Sequence of chain 1.D:
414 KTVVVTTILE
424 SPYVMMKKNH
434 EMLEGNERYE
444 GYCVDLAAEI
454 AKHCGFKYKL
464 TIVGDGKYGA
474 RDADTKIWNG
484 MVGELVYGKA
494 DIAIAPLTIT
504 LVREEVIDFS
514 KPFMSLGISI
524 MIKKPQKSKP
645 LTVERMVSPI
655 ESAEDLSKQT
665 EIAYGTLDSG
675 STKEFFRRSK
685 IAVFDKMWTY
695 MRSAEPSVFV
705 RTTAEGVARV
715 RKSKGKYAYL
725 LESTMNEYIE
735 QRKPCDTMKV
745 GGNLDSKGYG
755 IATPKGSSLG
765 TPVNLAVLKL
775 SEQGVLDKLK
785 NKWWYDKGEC

Binding-site contacts:
Ligand atom CB contacts residue SER675 of chain 1.D at 3.4 Å.
Ligand atom CG contacts residue THR676 of chain 1.D at 3.9 Å.
Ligand atom CA contacts residue THR501 of chain 1.D at 3.9 Å.
Ligand atom O contacts residue SER675 of chain 1.D at 2.8 Å (h-bond).
Ligand atom CG contacts residue SER675 of chain 1.D at 3.9 Å.
Ligand atom OXT contacts residue PRO499 of chain 1.D at 3.7 Å.
Ligand atom C contacts residue SER675 of chain 1.D at 3.5 Å.
Ligand atom CB contacts residue LEU671 of chain 1.D at 4.0 Å (hydrophobic).
Ligand atom O contacts residue TYR471 of chain 1.D at 3.7 Å.
Ligand atom OXT contacts residue TYR471 of chain 1.D at 3.6 Å.
Ligand atom CG contacts residue LEU671 of chain 1.D at 3.7 Å (hydrophobic).
Ligand atom OXT contacts residue ARG506 of chain 1.D at 3.3 Å (salt-bridge).
Ligand atom OE1 contacts residue MET729 of chain 1.D at 3.4 Å.
Ligand atom N contacts residue TYR471 of chain 1.D at 3.4 Å.
Ligand atom CA contacts residue TYR471 of chain 1.D at 4.0 Å (hydrophobic).
Ligand atom CD contacts residue LEU671 of chain 1.D at 3.7 Å (hydrophobic).
Ligand atom O contacts residue GLY674 of chain 1.D at 3.3 Å.
Ligand atom CD contacts residue GLU726 of chain 1.D at 3.0 Å.
Ligand atom O contacts residue ARG506 of chain 1.D at 2.7 Å (salt-bridge).
Ligand atom C contacts residue THR501 of chain 1.D at 3.6 Å.
Ligand atom N contacts residue GLU726 of chain 1.D at 4.0 Å.
Ligand atom CB contacts residue TYR471 of chain 1.D at 3.7 Å (hydrophobic).
Ligand atom OE2 contacts residue GLU726 of chain 1.D at 3.5 Å (salt-bridge).
Ligand atom CB contacts residue GLY674 of chain 1.D at 3.6 Å.
Ligand atom OE2 contacts residue MET729 of chain 1.D at 3.1 Å.
Ligand atom CA contacts residue GLU726 of chain 1.D at 3.5 Å.
Ligand atom C contacts residue ARG506 of chain 1.D at 3.6 Å.
Ligand atom OE1 contacts residue LEU671 of chain 1.D at 3.7 Å.
Ligand atom OXT contacts residue THR501 of chain 1.D at 3.2 Å.
Ligand atom OE2 contacts residue LEU671 of chain 1.D at 4.0 Å.
Ligand atom OE2 contacts residue TYR471 of chain 1.D at 3.1 Å.
Ligand atom C contacts residue TYR471 of chain 1.D at 3.8 Å (hydrophobic).
Ligand atom CG contacts residue GLU726 of chain 1.D at 3.4 Å.
Ligand atom CA contacts residue SER675 of chain 1.D at 3.4 Å.
Ligand atom OE1 contacts residue GLU726 of chain 1.D at 2.8 Å (salt-bridge).
Ligand atom N contacts residue THR501 of chain 1.D at 4.1 Å.
Ligand atom N contacts residue PRO499 of chain 1.D at 3.6 Å.
Ligand atom CD contacts residue MET729 of chain 1.D at 3.5 Å (hydrophobic).
Ligand atom OXT contacts residue LEU500 of chain 1.D at 3.6 Å.
Ligand atom CD contacts residue TYR471 of chain 1.D at 4.2 Å (hydrophobic).

This small molecule binds to this protein.
Small molecule (SMILES): N[C@@H](CCC(=O)O)C(=O)O